The protein below binds the small molecule below.
Small molecule (SMILES): CC[C@H](C)[C@H](NC(=O)[C@H](Cc1ccc(O)cc1)NC(=O)[C@@H](NC(=O)[C@@H]1CCCN1)C(C)C)C(=O)N1CCC[C@H]1C(=O)N1CCC[C@H]1C(=O)N1CCC[C@H]1C(N)=O

Sequence of chain 4.A:
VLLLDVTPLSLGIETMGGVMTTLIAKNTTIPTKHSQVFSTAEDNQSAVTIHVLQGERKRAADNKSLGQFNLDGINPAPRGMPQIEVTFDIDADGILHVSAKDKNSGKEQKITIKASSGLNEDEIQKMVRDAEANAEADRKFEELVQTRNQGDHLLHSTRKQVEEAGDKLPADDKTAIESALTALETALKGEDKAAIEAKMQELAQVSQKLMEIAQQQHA

Binding-site contacts:
Ligand atom CG contacts residue THR40 of chain 2.A at 3.4 Å.
Ligand atom N contacts residue GLN45 of chain 2.A at 3.2 Å (h-bond).
Ligand atom C contacts residue GLN45 of chain 2.A at 3.3 Å.
Ligand atom CD contacts residue ALA47 of chain 2.A at 3.5 Å (hydrophobic).
Ligand atom CB contacts residue GLN45 of chain 2.A at 3.8 Å.
Ligand atom CD2 contacts residue THR40 of chain 2.A at 3.7 Å.
Ligand atom CE1 contacts residue THR40 of chain 2.A at 3.8 Å.
Ligand atom CA contacts residue THR49 of chain 2.A at 3.8 Å.
Ligand atom CG2 contacts residue VAL48 of chain 2.A at 3.8 Å (hydrophobic).
Ligand atom CA contacts residue ALA47 of chain 2.A at 3.4 Å (hydrophobic).
Ligand atom CG contacts residue ALA47 of chain 2.A at 3.7 Å (hydrophobic).
Ligand atom O contacts residue GLN45 of chain 2.A at 3.7 Å.
Ligand atom CB contacts residue GLN150 of chain 4.A at 3.5 Å.
Ligand atom N contacts residue SER39 of chain 2.A at 3.0 Å (h-bond).
Ligand atom N contacts residue GLN150 of chain 4.A at 3.7 Å.
Ligand atom O contacts residue MET16 of chain 2.A at 2.9 Å (h-bond).
Ligand atom O contacts residue THR49 of chain 2.A at 3.2 Å (h-bond).
Ligand atom CG contacts residue ASN70 of chain 2.A at 3.5 Å.
Ligand atom CD2 contacts residue ALA41 of chain 2.A at 3.7 Å (hydrophobic).
Ligand atom CB contacts residue ALA41 of chain 2.A at 3.8 Å (hydrophobic).
Ligand atom CG1 contacts residue THR15 of chain 2.A at 3.3 Å.
Ligand atom CB contacts residue PHE38 of chain 2.A at 3.8 Å (hydrophobic).
Ligand atom C contacts residue THR49 of chain 2.A at 3.9 Å.
Ligand atom CB contacts residue ASN70 of chain 2.A at 3.6 Å.
Ligand atom O contacts residue SER39 of chain 2.A at 3.1 Å (h-bond).
Ligand atom CB contacts residue ALA47 of chain 2.A at 3.7 Å (hydrophobic).
Ligand atom CA contacts residue GLN45 of chain 2.A at 3.5 Å.
Ligand atom O contacts residue GLN45 of chain 2.A at 3.0 Å (h-bond).
Ligand atom O contacts residue ALA41 of chain 2.A at 3.4 Å (h-bond).
Ligand atom CA contacts residue SER39 of chain 2.A at 3.3 Å.
Ligand atom O contacts residue THR15 of chain 2.A at 3.4 Å.
Ligand atom CD1 contacts residue PHE38 of chain 2.A at 3.2 Å (hydrophobic).
Ligand atom O contacts residue PHE38 of chain 2.A at 3.5 Å.
Ligand atom O contacts residue VAL48 of chain 2.A at 3.7 Å.
Ligand atom OH contacts residue GLY80 of chain 2.A at 3.8 Å.
Ligand atom CD1 contacts residue THR40 of chain 2.A at 3.5 Å.
Ligand atom CE1 contacts residue GLY80 of chain 2.A at 3.5 Å.
Ligand atom CG2 contacts residue THR49 of chain 2.A at 3.1 Å.
Ligand atom C contacts residue SER39 of chain 2.A at 3.6 Å.
Ligand atom CZ contacts residue GLY80 of chain 2.A at 3.9 Å.

Sequence of chain 2.A:
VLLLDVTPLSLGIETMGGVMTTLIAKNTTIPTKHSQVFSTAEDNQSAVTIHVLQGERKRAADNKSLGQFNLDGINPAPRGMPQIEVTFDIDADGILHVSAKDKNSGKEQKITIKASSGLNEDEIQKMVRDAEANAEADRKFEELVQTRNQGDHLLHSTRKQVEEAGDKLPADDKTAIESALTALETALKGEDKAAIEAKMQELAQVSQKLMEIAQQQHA